Sequence of chain 1.C:
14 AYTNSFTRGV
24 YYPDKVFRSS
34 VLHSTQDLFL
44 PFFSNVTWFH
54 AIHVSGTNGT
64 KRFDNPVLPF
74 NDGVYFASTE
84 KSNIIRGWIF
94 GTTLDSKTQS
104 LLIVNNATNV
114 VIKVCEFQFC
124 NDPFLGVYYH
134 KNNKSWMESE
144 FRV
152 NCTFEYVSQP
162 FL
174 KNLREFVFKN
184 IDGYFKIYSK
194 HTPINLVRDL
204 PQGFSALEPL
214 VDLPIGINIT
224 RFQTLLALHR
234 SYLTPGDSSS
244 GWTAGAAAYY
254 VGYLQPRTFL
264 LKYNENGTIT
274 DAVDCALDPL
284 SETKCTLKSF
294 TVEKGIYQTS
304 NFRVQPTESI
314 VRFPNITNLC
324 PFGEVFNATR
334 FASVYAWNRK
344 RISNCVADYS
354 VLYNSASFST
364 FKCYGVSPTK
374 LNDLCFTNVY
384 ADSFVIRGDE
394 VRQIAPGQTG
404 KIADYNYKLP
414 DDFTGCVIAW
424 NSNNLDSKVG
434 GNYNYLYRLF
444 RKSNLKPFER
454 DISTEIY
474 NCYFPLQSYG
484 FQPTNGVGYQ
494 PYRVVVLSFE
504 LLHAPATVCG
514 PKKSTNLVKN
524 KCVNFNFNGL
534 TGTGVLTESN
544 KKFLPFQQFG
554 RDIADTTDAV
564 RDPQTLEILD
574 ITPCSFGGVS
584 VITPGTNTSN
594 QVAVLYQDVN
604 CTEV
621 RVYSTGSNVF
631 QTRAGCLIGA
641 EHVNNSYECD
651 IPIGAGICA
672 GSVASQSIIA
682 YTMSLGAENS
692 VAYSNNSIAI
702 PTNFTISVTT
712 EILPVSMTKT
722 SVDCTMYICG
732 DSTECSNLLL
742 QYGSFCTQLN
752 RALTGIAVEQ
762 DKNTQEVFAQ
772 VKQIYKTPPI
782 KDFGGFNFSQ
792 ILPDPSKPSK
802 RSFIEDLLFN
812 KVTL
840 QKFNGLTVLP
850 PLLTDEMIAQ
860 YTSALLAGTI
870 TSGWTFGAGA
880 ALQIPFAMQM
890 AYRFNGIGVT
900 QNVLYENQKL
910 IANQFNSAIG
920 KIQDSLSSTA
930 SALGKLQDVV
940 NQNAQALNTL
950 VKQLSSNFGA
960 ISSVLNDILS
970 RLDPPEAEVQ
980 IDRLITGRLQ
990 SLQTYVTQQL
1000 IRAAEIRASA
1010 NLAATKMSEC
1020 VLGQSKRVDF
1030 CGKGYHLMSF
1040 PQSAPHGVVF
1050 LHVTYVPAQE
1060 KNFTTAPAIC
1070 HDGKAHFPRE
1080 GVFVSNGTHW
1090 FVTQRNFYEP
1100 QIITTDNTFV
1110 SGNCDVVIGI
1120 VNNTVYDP

Binding-site contacts:
Ligand atom C7 contacts residue ASN318 of chain 1.C at 3.2 Å.
Ligand atom C2 contacts residue ASN318 of chain 1.C at 2.5 Å.
Ligand atom C7 contacts residue PRO317 of chain 1.C at 4.3 Å (hydrophobic).
Ligand atom O5 contacts residue ASN318 of chain 1.C at 2.4 Å (h-bond).
Ligand atom N2 contacts residue ASN318 of chain 1.C at 2.9 Å (h-bond).
Ligand atom O7 contacts residue ASN318 of chain 1.C at 3.1 Å (h-bond).
Ligand atom O7 contacts residue GLN567 of chain 1.C at 4.0 Å.
Ligand atom C1 contacts residue ASN318 of chain 1.C at 1.4 Å.
Ligand atom C8 contacts residue ILE319 of chain 1.C at 4.0 Å (hydrophobic).
Ligand atom C3 contacts residue ASN318 of chain 1.C at 3.8 Å.
Ligand atom C5 contacts residue ASN318 of chain 1.C at 3.7 Å.
Ligand atom C8 contacts residue ASN318 of chain 1.C at 3.5 Å.
Ligand atom O6 contacts residue GLN567 of chain 1.C at 4.3 Å.
Ligand atom O7 contacts residue PRO317 of chain 1.C at 3.3 Å (h-bond).
Ligand atom C4 contacts residue ASN318 of chain 1.C at 4.2 Å.

The small molecule below binds the protein below.
Small molecule (SMILES): CC(=O)N[C@@H]1[C@@H](O)[C@H](O)[C@@H](CO)O[C@H]1O